Binding-site contacts:
Ligand atom O3 contacts residue PHE34 of chain 1.A at 4.3 Å.
Ligand atom N2 contacts residue LYS33 of chain 1.A at 4.3 Å.
Ligand atom O5 contacts residue PHE34 of chain 1.A at 3.1 Å.
Ligand atom C5 contacts residue LYS33 of chain 1.A at 3.2 Å.
Ligand atom C5 contacts residue TRP123 of chain 1.A at 3.0 Å (hydrophobic).
Ligand atom C15 contacts residue LYS33 of chain 1.A at 4.3 Å.
Ligand atom C19 contacts residue ARG5 of chain 1.A at 4.3 Å.
Ligand atom O5 contacts residue TRP123 of chain 1.A at 3.8 Å.
Ligand atom C5 contacts residue PHE34 of chain 1.A at 3.1 Å (hydrophobic).
Ligand atom O4 contacts residue LYS33 of chain 1.A at 3.6 Å.
Ligand atom C20 contacts residue TRP123 of chain 1.A at 4.0 Å (hydrophobic).
Ligand atom C16 contacts residue LYS33 of chain 1.A at 4.5 Å.
Ligand atom C7 contacts residue TRP123 of chain 1.A at 4.4 Å (hydrophobic).
Ligand atom O6 contacts residue PHE34 of chain 1.A at 3.9 Å.
Ligand atom O5 contacts residue LYS33 of chain 1.A at 4.3 Å.
Ligand atom C3 contacts residue PHE34 of chain 1.A at 4.5 Å (hydrophobic).
Ligand atom RU2 contacts residue LYS33 of chain 1.A at 3.5 Å.
Ligand atom O9 contacts residue ARG114 of chain 1.A at 4.1 Å.
Ligand atom O6 contacts residue LYS33 of chain 1.A at 2.2 Å.
Ligand atom O6 contacts residue TRP123 of chain 1.A at 3.6 Å.

Sequence of chain 1.A:
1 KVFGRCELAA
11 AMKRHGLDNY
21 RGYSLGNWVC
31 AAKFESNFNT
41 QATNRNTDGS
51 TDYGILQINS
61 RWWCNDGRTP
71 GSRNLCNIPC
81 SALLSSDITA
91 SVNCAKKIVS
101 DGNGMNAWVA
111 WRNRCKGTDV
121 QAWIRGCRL

A protein and the small-molecule ligand that binds it are described below.
Small molecule (SMILES): O=C1O[Ru]234OCO[Ru]2(O1)(OC(=O)O3)N(c1ccccc1)CN4c1ccccc1